Binding-site contacts:
Ligand atom C6 contacts residue PRO155 of chain 1.B at 3.9 Å (hydrophobic).
Ligand atom O3 contacts residue GLU112 of chain 1.B at 3.8 Å.
Ligand atom C5 contacts residue GLU154 of chain 1.B at 4.1 Å.
Ligand atom O6 contacts residue PHE157 of chain 1.B at 3.8 Å.
Ligand atom C5 contacts residue TYR156 of chain 1.B at 4.0 Å (hydrophobic).
Ligand atom C2 contacts residue TRP231 of chain 1.B at 3.9 Å (hydrophobic).
Ligand atom C1 contacts residue ASP15 of chain 1.B at 3.5 Å.
Ligand atom C4 contacts residue TRP341 of chain 1.B at 3.6 Å (hydrophobic).
Ligand atom C6 contacts residue GLU154 of chain 1.B at 3.4 Å.
Ligand atom C3 contacts residue ASP66 of chain 1.B at 3.7 Å.
Ligand atom O4 contacts residue ARG67 of chain 1.B at 4.0 Å.
Ligand atom O3 contacts residue ALA64 of chain 1.B at 3.3 Å.
Ligand atom C4 contacts residue TYR156 of chain 1.B at 3.9 Å (hydrophobic).
Ligand atom O1 contacts residue ASN13 of chain 1.B at 3.6 Å (h-bond).
Ligand atom O6 contacts residue PRO155 of chain 1.B at 3.4 Å.
Ligand atom C6 contacts residue TYR156 of chain 1.B at 3.7 Å (hydrophobic).
Ligand atom C2 contacts residue GLU112 of chain 1.B at 3.5 Å.
Ligand atom C6 contacts residue PHE157 of chain 1.B at 3.9 Å (hydrophobic).
Ligand atom O2 contacts residue GLU112 of chain 1.B at 2.8 Å (salt-bridge).
Ligand atom O6 contacts residue GLU154 of chain 1.B at 2.8 Å (salt-bridge).
Ligand atom C3 contacts residue TRP63 of chain 1.B at 3.7 Å (hydrophobic).
Ligand atom O2 contacts residue ASP66 of chain 1.B at 2.9 Å (salt-bridge).
Ligand atom O5 contacts residue ASP15 of chain 1.B at 4.1 Å.
Ligand atom O2 contacts residue LYS16 of chain 1.B at 3.1 Å (salt-bridge).
Ligand atom O1 contacts residue ASP15 of chain 1.B at 3.0 Å (salt-bridge).
Ligand atom O2 contacts residue TRP63 of chain 1.B at 3.5 Å (h-bond).
Ligand atom O6 contacts residue TYR156 of chain 1.B at 3.0 Å (h-bond).
Ligand atom O2 contacts residue ALA64 of chain 1.B at 3.2 Å.
Ligand atom O4 contacts residue TRP341 of chain 1.B at 3.7 Å.
Ligand atom C1 contacts residue TRP231 of chain 1.B at 3.8 Å (hydrophobic).
Ligand atom C6 contacts residue TRP341 of chain 1.B at 3.8 Å (hydrophobic).
Ligand atom O3 contacts residue ARG67 of chain 1.B at 3.6 Å (salt-bridge).
Ligand atom O3 contacts residue ASP66 of chain 1.B at 2.7 Å (salt-bridge).
Ligand atom O3 contacts residue TRP63 of chain 1.B at 3.4 Å (h-bond).
Ligand atom O5 contacts residue TYR156 of chain 1.B at 3.1 Å.
Ligand atom C2 contacts residue ASP66 of chain 1.B at 3.5 Å.
Ligand atom O5 contacts residue TRP231 of chain 1.B at 4.0 Å.
Ligand atom O3 contacts residue TRP341 of chain 1.B at 4.0 Å.
Ligand atom O2 contacts residue MET331 of chain 1.B at 4.0 Å.
Ligand atom C1 contacts residue TYR156 of chain 1.B at 3.4 Å (hydrophobic).

Sequence of chain 1.B:
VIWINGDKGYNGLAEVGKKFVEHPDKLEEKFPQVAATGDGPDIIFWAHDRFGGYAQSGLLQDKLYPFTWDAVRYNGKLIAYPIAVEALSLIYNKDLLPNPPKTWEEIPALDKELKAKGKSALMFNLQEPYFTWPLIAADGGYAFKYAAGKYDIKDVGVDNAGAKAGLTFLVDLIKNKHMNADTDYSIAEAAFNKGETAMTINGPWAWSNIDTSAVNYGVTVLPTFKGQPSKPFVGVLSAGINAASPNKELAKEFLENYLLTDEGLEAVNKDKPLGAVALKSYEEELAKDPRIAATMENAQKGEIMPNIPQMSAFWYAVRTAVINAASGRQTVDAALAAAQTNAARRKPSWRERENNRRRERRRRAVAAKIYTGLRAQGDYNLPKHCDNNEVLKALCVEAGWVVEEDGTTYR

This small molecule binds to this protein.
Small molecule (SMILES): OC[C@H]1O[C@H](O[C@H]2[C@H](O)[C@@H](O)[C@@H](O)O[C@@H]2CO)[C@H](O)[C@@H](O)[C@@H]1O